Sequence of chain 2.A:
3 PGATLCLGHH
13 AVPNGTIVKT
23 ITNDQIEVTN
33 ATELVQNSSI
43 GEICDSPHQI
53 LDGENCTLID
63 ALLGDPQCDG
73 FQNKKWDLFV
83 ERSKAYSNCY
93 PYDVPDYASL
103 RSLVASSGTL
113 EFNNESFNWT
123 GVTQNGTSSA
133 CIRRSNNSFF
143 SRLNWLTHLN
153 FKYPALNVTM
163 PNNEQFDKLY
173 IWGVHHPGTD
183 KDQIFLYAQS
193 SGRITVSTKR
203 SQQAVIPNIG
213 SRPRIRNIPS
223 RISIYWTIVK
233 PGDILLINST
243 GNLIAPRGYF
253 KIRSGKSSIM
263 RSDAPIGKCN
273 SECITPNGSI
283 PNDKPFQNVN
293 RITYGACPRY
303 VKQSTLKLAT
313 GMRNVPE

Sequence of chain 2.B:
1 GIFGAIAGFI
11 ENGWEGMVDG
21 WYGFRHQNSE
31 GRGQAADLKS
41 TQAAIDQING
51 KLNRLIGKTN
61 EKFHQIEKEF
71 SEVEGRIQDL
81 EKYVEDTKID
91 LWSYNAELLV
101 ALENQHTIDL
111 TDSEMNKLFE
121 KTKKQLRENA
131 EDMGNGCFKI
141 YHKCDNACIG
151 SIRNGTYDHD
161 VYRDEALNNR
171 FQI

This protein binds this small molecule.
Small molecule (SMILES): CC(=O)N[C@@H]1[C@@H](O)[C@H](O)[C@@H](CO)O[C@H]1O

Binding-site contacts:
Ligand atom C6 contacts residue LEU52 of chain 2.B at 3.9 Å (hydrophobic).
Ligand atom C2 contacts residue ASN32 of chain 2.A at 2.3 Å.
Ligand atom C1 contacts residue ASN32 of chain 2.A at 1.5 Å.
Ligand atom C3 contacts residue ASN32 of chain 2.A at 3.7 Å.
Ligand atom C1 contacts residue ALA33 of chain 2.A at 4.5 Å (hydrophobic).
Ligand atom C5 contacts residue THR312 of chain 2.A at 4.2 Å.
Ligand atom C6 contacts residue THR312 of chain 2.A at 4.1 Å.
Ligand atom O6 contacts residue THR312 of chain 2.A at 4.0 Å.
Ligand atom C8 contacts residue ASN32 of chain 2.A at 4.4 Å.
Ligand atom C1 contacts residue THR312 of chain 2.A at 3.7 Å.
Ligand atom O5 contacts residue ASN32 of chain 2.A at 2.4 Å (h-bond).
Ligand atom C7 contacts residue ASN32 of chain 2.A at 3.3 Å.
Ligand atom O6 contacts residue LEU52 of chain 2.B at 3.4 Å.
Ligand atom O7 contacts residue ASN32 of chain 2.A at 3.5 Å (h-bond).
Ligand atom O5 contacts residue THR312 of chain 2.A at 3.1 Å (h-bond).
Ligand atom C5 contacts residue ASN32 of chain 2.A at 3.7 Å.
Ligand atom C4 contacts residue ASN32 of chain 2.A at 4.2 Å.
Ligand atom N2 contacts residue ASN32 of chain 2.A at 2.8 Å (h-bond).